A protein and the small-molecule ligand that binds it are described below.
Small molecule (SMILES): Nc1ncnc2c1N1CN2[C@H]2C[C@]3(OP3(O)(O)OC[C@H]3OCC[C@@H]3O[P](=O)(O)OC[C@H]3O[C@@H]1C[C@@H]3O)[C@@H](CO[P](=O)(O)O[C@H]1CCO[C@@H]1COP(=O)=O)O2

Sequence of chain 12.A:
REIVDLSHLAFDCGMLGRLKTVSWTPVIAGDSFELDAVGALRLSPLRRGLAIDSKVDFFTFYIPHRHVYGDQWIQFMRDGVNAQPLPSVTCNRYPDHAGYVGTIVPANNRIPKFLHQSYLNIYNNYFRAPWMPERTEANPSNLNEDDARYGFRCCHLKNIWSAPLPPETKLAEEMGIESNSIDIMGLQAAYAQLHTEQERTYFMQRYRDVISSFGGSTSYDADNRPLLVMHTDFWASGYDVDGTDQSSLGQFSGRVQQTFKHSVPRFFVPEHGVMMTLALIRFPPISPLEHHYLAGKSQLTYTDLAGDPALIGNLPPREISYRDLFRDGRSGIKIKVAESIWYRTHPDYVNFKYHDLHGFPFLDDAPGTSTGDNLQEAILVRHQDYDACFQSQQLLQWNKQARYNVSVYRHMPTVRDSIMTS

Sequence of chain 11.A:
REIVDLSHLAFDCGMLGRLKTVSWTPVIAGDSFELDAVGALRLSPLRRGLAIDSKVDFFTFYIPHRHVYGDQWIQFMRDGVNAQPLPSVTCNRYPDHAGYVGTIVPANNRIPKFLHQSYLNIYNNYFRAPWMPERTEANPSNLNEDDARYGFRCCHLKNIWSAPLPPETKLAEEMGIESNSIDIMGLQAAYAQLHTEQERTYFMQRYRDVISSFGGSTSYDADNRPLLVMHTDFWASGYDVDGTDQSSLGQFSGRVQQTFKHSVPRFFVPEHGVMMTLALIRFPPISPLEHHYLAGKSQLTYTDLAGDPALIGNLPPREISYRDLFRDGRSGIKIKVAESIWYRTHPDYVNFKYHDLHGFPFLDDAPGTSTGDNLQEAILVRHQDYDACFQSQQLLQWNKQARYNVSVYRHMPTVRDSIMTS

Sequence of chain 11.C:
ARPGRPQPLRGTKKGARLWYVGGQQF

Binding-site contacts:
Ligand atom C4' contacts residue DC1 of chain 11.H at 2.8 Å.
Ligand atom C5 contacts residue GLU208 of chain 11.A at 3.4 Å.
Ligand atom N3 contacts residue PHE212 of chain 11.A at 2.9 Å.
Ligand atom C1' contacts residue PHE212 of chain 11.A at 3.5 Å (hydrophobic).
Ligand atom C4 contacts residue GLU208 of chain 11.A at 3.4 Å.
Ligand atom N1 contacts residue ARG425 of chain 12.A at 3.6 Å (salt-bridge).
Ligand atom OP2 contacts residue DC1 of chain 11.H at 2.0 Å.
Ligand atom OP1 contacts residue GLY34 of chain 11.C at 3.8 Å.
Ligand atom O4' contacts residue ARG425 of chain 12.A at 3.7 Å.
Ligand atom N1 contacts residue GLU208 of chain 11.A at 1.5 Å (salt-bridge).
Ligand atom C5' contacts residue ARG28 of chain 11.C at 3.1 Å.
Ligand atom C2 contacts residue ARG425 of chain 12.A at 3.1 Å.
Ligand atom O5' contacts residue TYR31 of chain 11.C at 3.4 Å (h-bond).
Ligand atom N6 contacts residue GLU208 of chain 11.A at 3.4 Å (salt-bridge).
Ligand atom N3 contacts residue ARG425 of chain 12.A at 3.1 Å (salt-bridge).
Ligand atom C4 contacts residue ARG425 of chain 12.A at 3.6 Å.
Ligand atom O4' contacts residue PHE212 of chain 11.A at 3.4 Å.
Ligand atom C1' contacts residue DC1 of chain 11.E at 3.6 Å.
Ligand atom C1' contacts residue ALA27 of chain 11.C at 3.8 Å (hydrophobic).
Ligand atom OP2 contacts residue ASP426 of chain 12.A at 2.8 Å (salt-bridge).
Ligand atom C5' contacts residue TYR31 of chain 11.C at 2.9 Å (hydrophobic).
Ligand atom O3' contacts residue THR423 of chain 12.A at 3.8 Å.
Ligand atom OP2 contacts residue ARG425 of chain 12.A at 3.8 Å.
Ligand atom C2 contacts residue GLU208 of chain 11.A at 1.6 Å.
Ligand atom O3' contacts residue DC1 of chain 11.E at 3.3 Å.
Ligand atom O3' contacts residue ARG28 of chain 11.C at 3.5 Å (salt-bridge).
Ligand atom C3' contacts residue DC1 of chain 11.E at 2.9 Å.
Ligand atom C5' contacts residue DC1 of chain 11.H at 2.3 Å.
Ligand atom C6 contacts residue GLU208 of chain 11.A at 2.6 Å.
Ligand atom O5' contacts residue ARG425 of chain 12.A at 2.8 Å.
Ligand atom C2 contacts residue PHE212 of chain 11.A at 3.8 Å (hydrophobic).
Ligand atom O5' contacts residue ARG28 of chain 11.C at 3.4 Å.
Ligand atom N3 contacts residue GLU208 of chain 11.A at 2.7 Å (salt-bridge).
Ligand atom C2' contacts residue DC1 of chain 11.E at 2.2 Å.
Ligand atom P contacts residue DC1 of chain 11.H at 2.5 Å.
Ligand atom O3' contacts residue ARG425 of chain 12.A at 3.8 Å.
Ligand atom P contacts residue ARG425 of chain 12.A at 3.5 Å.
Ligand atom OP2 contacts residue THR423 of chain 12.A at 2.9 Å.
Ligand atom OP1 contacts residue ARG28 of chain 11.C at 3.2 Å (salt-bridge).
Ligand atom O5' contacts residue DC1 of chain 11.H at 2.6 Å.